Sequence of chain 1.A:
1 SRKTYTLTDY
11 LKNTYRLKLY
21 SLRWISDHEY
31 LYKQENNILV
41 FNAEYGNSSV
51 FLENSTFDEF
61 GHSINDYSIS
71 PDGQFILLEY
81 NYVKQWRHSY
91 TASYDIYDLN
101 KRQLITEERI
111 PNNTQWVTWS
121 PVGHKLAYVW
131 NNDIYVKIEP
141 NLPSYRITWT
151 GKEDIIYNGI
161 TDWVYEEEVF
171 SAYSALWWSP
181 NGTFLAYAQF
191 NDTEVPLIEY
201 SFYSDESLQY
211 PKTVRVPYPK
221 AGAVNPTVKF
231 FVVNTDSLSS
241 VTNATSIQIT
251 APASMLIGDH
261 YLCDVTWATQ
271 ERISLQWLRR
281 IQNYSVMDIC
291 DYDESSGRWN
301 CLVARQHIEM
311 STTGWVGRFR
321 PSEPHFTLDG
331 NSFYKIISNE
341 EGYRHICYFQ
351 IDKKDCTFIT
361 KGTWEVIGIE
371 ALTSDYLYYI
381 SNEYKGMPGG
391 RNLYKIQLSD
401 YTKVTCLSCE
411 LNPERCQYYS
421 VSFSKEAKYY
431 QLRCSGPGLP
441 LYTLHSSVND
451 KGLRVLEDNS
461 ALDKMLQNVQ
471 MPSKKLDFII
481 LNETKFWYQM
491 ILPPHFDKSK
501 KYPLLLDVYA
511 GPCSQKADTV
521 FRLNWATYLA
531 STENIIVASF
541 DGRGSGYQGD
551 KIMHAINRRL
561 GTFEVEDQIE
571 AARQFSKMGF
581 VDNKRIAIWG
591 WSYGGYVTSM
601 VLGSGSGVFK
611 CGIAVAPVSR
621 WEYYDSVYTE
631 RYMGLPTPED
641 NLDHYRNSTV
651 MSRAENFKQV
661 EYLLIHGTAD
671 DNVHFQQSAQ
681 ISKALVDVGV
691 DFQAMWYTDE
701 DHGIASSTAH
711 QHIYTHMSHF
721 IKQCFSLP

Binding-site contacts:
Ligand atom O7 contacts residue ASN47 of chain 1.A at 3.3 Å (h-bond).
Ligand atom C7 contacts residue SER49 of chain 1.A at 3.2 Å.
Ligand atom C7 contacts residue VAL40 of chain 1.A at 4.5 Å (hydrophobic).
Ligand atom C8 contacts residue ASN42 of chain 1.A at 4.1 Å.
Ligand atom C8 contacts residue SER48 of chain 1.A at 4.2 Å.
Ligand atom C3 contacts residue ASN47 of chain 1.A at 3.7 Å.
Ligand atom O7 contacts residue SER48 of chain 1.A at 3.4 Å.
Ligand atom C2 contacts residue ASN47 of chain 1.A at 2.4 Å.
Ligand atom C8 contacts residue GLU29 of chain 1.A at 4.0 Å.
Ligand atom O7 contacts residue VAL40 of chain 1.A at 4.5 Å.
Ligand atom C8 contacts residue SER49 of chain 1.A at 3.5 Å.
Ligand atom C4 contacts residue ASN47 of chain 1.A at 4.1 Å.
Ligand atom N2 contacts residue SER49 of chain 1.A at 4.4 Å.
Ligand atom O5 contacts residue ASN47 of chain 1.A at 2.4 Å (h-bond).
Ligand atom N2 contacts residue ASN47 of chain 1.A at 2.8 Å (h-bond).
Ligand atom C8 contacts residue VAL40 of chain 1.A at 3.5 Å (hydrophobic).
Ligand atom C5 contacts residue ASN47 of chain 1.A at 3.6 Å.
Ligand atom N2 contacts residue ASN42 of chain 1.A at 4.4 Å.
Ligand atom C7 contacts residue ASN47 of chain 1.A at 3.3 Å.
Ligand atom O7 contacts residue SER49 of chain 1.A at 2.4 Å (h-bond).
Ligand atom C8 contacts residue ASN47 of chain 1.A at 4.1 Å.
Ligand atom C7 contacts residue SER48 of chain 1.A at 4.2 Å.
Ligand atom C8 contacts residue PHE41 of chain 1.A at 4.2 Å (hydrophobic).
Ligand atom C1 contacts residue ASN47 of chain 1.A at 1.4 Å.

This protein binds this small molecule.
Small molecule (SMILES): CC(=O)N[C@@H]1[C@@H](O)[C@H](O)[C@@H](CO)O[C@H]1O